Sequence of chain 1.C:
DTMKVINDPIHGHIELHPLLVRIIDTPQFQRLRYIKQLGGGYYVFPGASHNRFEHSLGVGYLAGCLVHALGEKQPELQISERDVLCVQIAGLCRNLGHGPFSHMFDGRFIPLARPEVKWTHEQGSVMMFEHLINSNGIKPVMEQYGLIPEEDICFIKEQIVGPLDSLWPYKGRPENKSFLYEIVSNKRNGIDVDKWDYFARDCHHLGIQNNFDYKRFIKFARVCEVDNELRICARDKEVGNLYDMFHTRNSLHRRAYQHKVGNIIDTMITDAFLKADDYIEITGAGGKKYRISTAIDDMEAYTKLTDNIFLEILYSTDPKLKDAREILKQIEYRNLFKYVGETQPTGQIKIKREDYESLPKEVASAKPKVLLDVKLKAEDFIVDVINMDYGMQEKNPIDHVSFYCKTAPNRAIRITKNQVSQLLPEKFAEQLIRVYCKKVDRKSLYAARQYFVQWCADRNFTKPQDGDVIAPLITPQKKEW

Sequence of chain 1.A:
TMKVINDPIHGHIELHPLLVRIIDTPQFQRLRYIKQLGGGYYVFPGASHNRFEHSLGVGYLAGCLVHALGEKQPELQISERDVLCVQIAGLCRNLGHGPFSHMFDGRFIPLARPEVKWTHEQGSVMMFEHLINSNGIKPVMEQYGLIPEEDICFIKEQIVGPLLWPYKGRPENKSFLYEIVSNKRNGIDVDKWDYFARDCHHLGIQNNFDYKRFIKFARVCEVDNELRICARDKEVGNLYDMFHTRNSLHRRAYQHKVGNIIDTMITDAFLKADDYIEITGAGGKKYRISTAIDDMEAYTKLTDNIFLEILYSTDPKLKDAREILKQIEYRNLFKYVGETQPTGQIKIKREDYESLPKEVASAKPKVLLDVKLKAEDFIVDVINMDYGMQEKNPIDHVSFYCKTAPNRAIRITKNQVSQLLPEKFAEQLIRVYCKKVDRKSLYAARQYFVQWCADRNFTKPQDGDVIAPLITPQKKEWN

Sequence of chain 1.B:
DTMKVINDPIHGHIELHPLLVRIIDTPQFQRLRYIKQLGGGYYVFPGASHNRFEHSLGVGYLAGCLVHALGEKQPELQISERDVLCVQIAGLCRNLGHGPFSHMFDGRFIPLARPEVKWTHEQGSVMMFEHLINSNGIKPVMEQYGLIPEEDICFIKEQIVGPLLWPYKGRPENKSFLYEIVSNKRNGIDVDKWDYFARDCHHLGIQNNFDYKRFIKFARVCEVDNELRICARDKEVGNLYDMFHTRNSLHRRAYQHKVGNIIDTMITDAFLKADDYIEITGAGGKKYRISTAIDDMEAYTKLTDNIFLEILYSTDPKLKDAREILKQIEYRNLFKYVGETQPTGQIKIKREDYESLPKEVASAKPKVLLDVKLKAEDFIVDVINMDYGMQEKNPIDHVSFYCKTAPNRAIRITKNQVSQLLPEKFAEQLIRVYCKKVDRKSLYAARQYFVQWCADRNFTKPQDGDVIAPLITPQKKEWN

A protein and the small-molecule ligand that binds it are described below.
Small molecule (SMILES): Nc1ncnc2c1ncn2[C@H]1C[C@H](O)[C@@H](CO[P](=O)(O)O[P](=O)(O)OP(=O)(O)O)O1

Binding-site contacts:
Ligand atom C5' contacts residue VAL5 of chain 1.B at 3.5 Å (hydrophobic).
Ligand atom O3' contacts residue VAL44 of chain 1.C at 2.7 Å (h-bond).
Ligand atom O3A contacts residue GTP1 of chain 1.P at 3.5 Å (h-bond).
Ligand atom N6 contacts residue ASN246 of chain 1.A at 3.0 Å (h-bond).
Ligand atom O3G contacts residue MG1 of chain 1.H at 1.9 Å.
Ligand atom O2B contacts residue HIS264 of chain 1.C at 3.1 Å.
Ligand atom PG contacts residue ARG240 of chain 1.A at 3.5 Å.
Ligand atom O1G contacts residue LYS265 of chain 1.C at 3.1 Å (salt-bridge).
Ligand atom O1G contacts residue ARG240 of chain 1.A at 2.7 Å (salt-bridge).
Ligand atom C2' contacts residue PHE45 of chain 1.C at 3.4 Å (hydrophobic).
Ligand atom N9 contacts residue ARG221 of chain 1.A at 3.4 Å (salt-bridge).
Ligand atom C2 contacts residue ASN7 of chain 1.B at 3.5 Å.
Ligand atom O2A contacts residue HIS264 of chain 1.C at 2.6 Å (h-bond).
Ligand atom PA contacts residue LYS242 of chain 1.A at 3.5 Å.
Ligand atom O2G contacts residue LYS242 of chain 1.A at 3.2 Å (salt-bridge).
Ligand atom O3G contacts residue LYS411 of chain 1.A at 2.9 Å (salt-bridge).
Ligand atom PG contacts residue MG1 of chain 1.H at 3.2 Å.
Ligand atom O1B contacts residue MG1 of chain 1.H at 2.0 Å.
Ligand atom O4' contacts residue ARG221 of chain 1.A at 3.0 Å (salt-bridge).
Ligand atom C1' contacts residue PHE45 of chain 1.C at 3.4 Å (hydrophobic).
Ligand atom O3A contacts residue LYS242 of chain 1.A at 3.5 Å (salt-bridge).
Ligand atom N6 contacts residue ARG260 of chain 1.C at 3.3 Å.
Ligand atom C5 contacts residue ARG221 of chain 1.A at 3.5 Å.
Ligand atom C3' contacts residue GTP1 of chain 1.P at 3.3 Å.
Ligand atom C4 contacts residue ARG221 of chain 1.A at 3.4 Å.
Ligand atom O3G contacts residue GTP1 of chain 1.P at 2.7 Å (h-bond).
Ligand atom O2G contacts residue ARG240 of chain 1.A at 2.8 Å (salt-bridge).
Ligand atom N9 contacts residue PHE45 of chain 1.C at 3.5 Å.
Ligand atom O1B contacts residue GTP1 of chain 1.P at 2.8 Å (h-bond).
Ligand atom PB contacts residue MG1 of chain 1.H at 3.3 Å.
Ligand atom O3B contacts residue LYS242 of chain 1.A at 3.4 Å.
Ligand atom O1A contacts residue ARG221 of chain 1.A at 2.7 Å (salt-bridge).
Ligand atom C5' contacts residue GTP1 of chain 1.P at 3.4 Å.
Ligand atom N7 contacts residue ARG221 of chain 1.A at 3.4 Å (salt-bridge).
Ligand atom C3' contacts residue VAL44 of chain 1.C at 3.2 Å (hydrophobic).
Ligand atom O3B contacts residue MG1 of chain 1.H at 3.5 Å.
Ligand atom N3 contacts residue ASN7 of chain 1.B at 3.0 Å (h-bond).
Ligand atom O3' contacts residue ASN7 of chain 1.B at 3.0 Å (h-bond).
Ligand atom O1A contacts residue LYS242 of chain 1.A at 2.5 Å (salt-bridge).
Ligand atom C4' contacts residue GTP1 of chain 1.P at 3.5 Å.